This protein binds this small molecule.
Small molecule (SMILES): Nc1ncnc2c1ncn2[C@@H]1O[C@H](COP(=O)=O)[C@@H](O[P](=O)(O)OC[C@H]2O[C@@H](n3ccc(=O)[nH]c3=O)[C@H](O)[C@@H]2O)[C@H]1O

Sequence of chain 42.F:
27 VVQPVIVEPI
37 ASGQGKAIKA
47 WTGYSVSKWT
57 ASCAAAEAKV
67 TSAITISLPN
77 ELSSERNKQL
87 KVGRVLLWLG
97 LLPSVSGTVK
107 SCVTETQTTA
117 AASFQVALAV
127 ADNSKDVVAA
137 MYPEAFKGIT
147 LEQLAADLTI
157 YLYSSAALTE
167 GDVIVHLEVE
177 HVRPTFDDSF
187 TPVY

Binding-site contacts:
Ligand atom N3 contacts residue TRP47 of chain 3.E at 3.9 Å.
Ligand atom C2' contacts residue GLU140 of chain 3.E at 3.5 Å.
Ligand atom O4' contacts residue GLU140 of chain 3.E at 4.1 Å.
Ligand atom C1' contacts residue LYS143 of chain 3.E at 4.0 Å.
Ligand atom C4 contacts residue TRP47 of chain 3.E at 3.9 Å (hydrophobic).
Ligand atom N9 contacts residue GLU140 of chain 3.E at 4.1 Å.
Ligand atom C6 contacts residue TRP47 of chain 3.E at 3.9 Å (hydrophobic).
Ligand atom O4' contacts residue LYS143 of chain 3.E at 4.2 Å.
Ligand atom O2' contacts residue GLU140 of chain 3.E at 3.0 Å (salt-bridge).
Ligand atom N7 contacts residue TRP47 of chain 3.E at 4.0 Å.
Ligand atom OP1 contacts residue LYS45 of chain 42.F at 4.3 Å.
Ligand atom N9 contacts residue TRP47 of chain 3.E at 4.0 Å.
Ligand atom C8 contacts residue GLU140 of chain 3.E at 4.1 Å.
Ligand atom N9 contacts residue LYS143 of chain 3.E at 3.8 Å.
Ligand atom C2 contacts residue TRP47 of chain 3.E at 3.8 Å (hydrophobic).
Ligand atom O4' contacts residue TRP47 of chain 3.E at 4.0 Å.
Ligand atom C2' contacts residue LYS143 of chain 3.E at 4.5 Å.
Ligand atom N1 contacts residue TRP47 of chain 3.E at 3.8 Å.
Ligand atom C8 contacts residue TRP47 of chain 3.E at 4.0 Å (hydrophobic).
Ligand atom C1' contacts residue TRP47 of chain 3.E at 4.3 Å (hydrophobic).
Ligand atom C8 contacts residue LYS143 of chain 3.E at 2.8 Å.
Ligand atom N6 contacts residue TRP47 of chain 3.E at 4.2 Å.
Ligand atom N7 contacts residue LYS143 of chain 3.E at 3.7 Å.
Ligand atom C1' contacts residue GLU140 of chain 3.E at 3.2 Å.
Ligand atom C5 contacts residue TRP47 of chain 3.E at 4.0 Å (hydrophobic).

Sequence of chain 3.E:
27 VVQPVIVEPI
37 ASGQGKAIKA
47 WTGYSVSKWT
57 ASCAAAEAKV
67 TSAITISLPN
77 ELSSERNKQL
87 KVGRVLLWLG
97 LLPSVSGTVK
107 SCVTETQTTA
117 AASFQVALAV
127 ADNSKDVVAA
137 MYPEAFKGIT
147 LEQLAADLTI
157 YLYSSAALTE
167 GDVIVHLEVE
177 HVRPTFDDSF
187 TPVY